Sequence of chain 1.A:
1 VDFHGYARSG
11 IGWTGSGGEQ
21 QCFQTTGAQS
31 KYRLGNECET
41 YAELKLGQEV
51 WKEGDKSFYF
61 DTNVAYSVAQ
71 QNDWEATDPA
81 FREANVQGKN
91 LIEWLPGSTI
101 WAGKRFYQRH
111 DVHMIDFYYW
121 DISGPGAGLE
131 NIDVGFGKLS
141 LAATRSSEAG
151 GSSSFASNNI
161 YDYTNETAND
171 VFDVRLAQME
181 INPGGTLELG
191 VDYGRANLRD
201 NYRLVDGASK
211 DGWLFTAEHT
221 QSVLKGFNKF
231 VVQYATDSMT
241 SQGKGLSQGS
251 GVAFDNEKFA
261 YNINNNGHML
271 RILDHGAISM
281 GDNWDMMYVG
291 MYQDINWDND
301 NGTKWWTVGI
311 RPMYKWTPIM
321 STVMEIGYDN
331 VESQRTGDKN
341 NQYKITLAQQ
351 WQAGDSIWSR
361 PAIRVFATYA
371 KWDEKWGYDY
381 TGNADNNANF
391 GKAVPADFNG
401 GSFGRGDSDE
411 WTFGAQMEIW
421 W

The protein below binds the small molecule below.
Small molecule (SMILES): OC[C@H]1O[C@H](O[C@H]2O[C@H](CO)[C@@H](O)[C@H](O)[C@H]2O)[C@H](O)[C@@H](O)[C@@H]1O

Binding-site contacts:
Ligand atom C5 contacts residue ARG109 of chain 1.A at 4.2 Å.
Ligand atom C1 contacts residue TYR41 of chain 1.A at 3.9 Å (hydrophobic).
Ligand atom O6 contacts residue GLU43 of chain 1.A at 2.8 Å (salt-bridge).
Ligand atom O5 contacts residue TYR41 of chain 1.A at 3.4 Å (h-bond).
Ligand atom C4 contacts residue GLU43 of chain 1.A at 4.4 Å.
Ligand atom C3 contacts residue TYR118 of chain 1.A at 4.5 Å (hydrophobic).
Ligand atom O3 contacts residue ASP121 of chain 1.A at 4.2 Å.
Ligand atom O3 contacts residue ARG8 of chain 1.A at 2.7 Å (salt-bridge).
Ligand atom O6 contacts residue ARG109 of chain 1.A at 2.5 Å (salt-bridge).
Ligand atom C4 contacts residue TYR41 of chain 1.A at 3.5 Å (hydrophobic).
Ligand atom C6 contacts residue TYR118 of chain 1.A at 3.9 Å (hydrophobic).
Ligand atom C3 contacts residue TYR41 of chain 1.A at 4.0 Å (hydrophobic).
Ligand atom O2 contacts residue TYR41 of chain 1.A at 4.4 Å.
Ligand atom O5 contacts residue ARG82 of chain 1.A at 3.5 Å (salt-bridge).
Ligand atom O5 contacts residue GLU43 of chain 1.A at 3.7 Å.
Ligand atom O3 contacts residue LYS244 of chain 1.A at 4.3 Å.
Ligand atom O2 contacts residue ARG8 of chain 1.A at 3.8 Å.
Ligand atom C3 contacts residue ARG8 of chain 1.A at 3.9 Å.
Ligand atom C2 contacts residue ARG8 of chain 1.A at 4.1 Å.
Ligand atom O6 contacts residue ARG82 of chain 1.A at 3.7 Å.
Ligand atom C5 contacts residue TYR41 of chain 1.A at 4.1 Å (hydrophobic).
Ligand atom C1 contacts residue ARG82 of chain 1.A at 4.1 Å.
Ligand atom O3 contacts residue ASP116 of chain 1.A at 3.0 Å (salt-bridge).
Ligand atom C3 contacts residue ASP116 of chain 1.A at 3.5 Å.
Ligand atom O3 contacts residue ARG33 of chain 1.A at 4.4 Å.
Ligand atom C4 contacts residue ASP116 of chain 1.A at 4.3 Å.
Ligand atom O4 contacts residue LYS244 of chain 1.A at 3.7 Å.
Ligand atom C2 contacts residue TYR41 of chain 1.A at 3.5 Å (hydrophobic).
Ligand atom O6 contacts residue PHE106 of chain 1.A at 3.5 Å.
Ligand atom C5 contacts residue TYR118 of chain 1.A at 4.3 Å (hydrophobic).
Ligand atom O3 contacts residue TYR41 of chain 1.A at 3.9 Å.
Ligand atom O4 contacts residue TYR118 of chain 1.A at 4.2 Å.
Ligand atom C5 contacts residue GLU43 of chain 1.A at 3.9 Å.
Ligand atom O6 contacts residue TYR41 of chain 1.A at 4.2 Å.
Ligand atom C6 contacts residue ARG109 of chain 1.A at 3.1 Å.
Ligand atom C6 contacts residue TYR41 of chain 1.A at 4.3 Å (hydrophobic).
Ligand atom O2 contacts residue ARG82 of chain 1.A at 3.4 Å (salt-bridge).
Ligand atom C6 contacts residue GLU43 of chain 1.A at 3.0 Å.
Ligand atom O4 contacts residue ASP116 of chain 1.A at 3.6 Å.